Binding-site contacts:
Ligand atom O5 contacts residue ASN70 of chain 29.B at 2.4 Å (h-bond).
Ligand atom C7 contacts residue ASN70 of chain 29.B at 3.4 Å.
Ligand atom O5 contacts residue ARG33 of chain 29.B at 4.3 Å.
Ligand atom C7 contacts residue PRO31 of chain 29.B at 3.2 Å (hydrophobic).
Ligand atom C5 contacts residue ARG33 of chain 29.B at 3.9 Å.
Ligand atom C8 contacts residue ASN70 of chain 29.B at 3.9 Å.
Ligand atom N2 contacts residue ASN70 of chain 29.B at 2.9 Å (h-bond).
Ligand atom C5 contacts residue ASN70 of chain 29.B at 3.7 Å.
Ligand atom N2 contacts residue ASN32 of chain 29.B at 4.2 Å.
Ligand atom C3 contacts residue ASN70 of chain 29.B at 3.8 Å.
Ligand atom C6 contacts residue ARG33 of chain 29.B at 3.7 Å.
Ligand atom C2 contacts residue PRO31 of chain 29.B at 4.0 Å (hydrophobic).
Ligand atom N2 contacts residue PRO31 of chain 29.B at 2.8 Å (h-bond).
Ligand atom C1 contacts residue ARG33 of chain 29.B at 4.1 Å.
Ligand atom O7 contacts residue ASN70 of chain 29.B at 3.5 Å (h-bond).
Ligand atom O7 contacts residue SER71 of chain 29.B at 4.4 Å.
Ligand atom O6 contacts residue ARG33 of chain 29.B at 3.0 Å (salt-bridge).
Ligand atom C1 contacts residue ASN70 of chain 29.B at 1.4 Å.
Ligand atom O7 contacts residue PRO31 of chain 29.B at 3.0 Å (h-bond).
Ligand atom C4 contacts residue ASN70 of chain 29.B at 4.2 Å.
Ligand atom C2 contacts residue ASN70 of chain 29.B at 2.5 Å.
Ligand atom C3 contacts residue PRO31 of chain 29.B at 4.1 Å (hydrophobic).
Ligand atom O3 contacts residue PRO31 of chain 29.B at 4.2 Å.

Sequence of chain 29.B:
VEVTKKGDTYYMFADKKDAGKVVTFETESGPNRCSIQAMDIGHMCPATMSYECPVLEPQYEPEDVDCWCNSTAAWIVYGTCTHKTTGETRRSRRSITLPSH

A protein and the small-molecule ligand that binds it are described below.
Small molecule (SMILES): CC(=O)N[C@@H]1[C@@H](O)[C@H](O)[C@@H](CO)O[C@H]1O